A small-molecule ligand and the protein it binds are described below.
Small molecule (SMILES): CC(=O)N[C@@H]1[C@@H](O)[C@H](O)[C@@H](CO)O[C@H]1O

Binding-site contacts:
Ligand atom C2 contacts residue THR145 of chain 51.F at 4.1 Å.
Ligand atom C8 contacts residue LEU147 of chain 51.F at 3.4 Å (hydrophobic).
Ligand atom C3 contacts residue THR145 of chain 51.F at 4.1 Å.
Ligand atom N2 contacts residue ASN103 of chain 51.F at 3.8 Å.
Ligand atom C5 contacts residue ASN103 of chain 51.F at 4.0 Å.
Ligand atom C1 contacts residue ASN103 of chain 51.F at 1.7 Å.
Ligand atom C8 contacts residue VAL146 of chain 51.F at 4.5 Å (hydrophobic).
Ligand atom C2 contacts residue LEU147 of chain 51.F at 4.3 Å (hydrophobic).
Ligand atom C1 contacts residue THR145 of chain 51.F at 3.4 Å.
Ligand atom C5 contacts residue THR145 of chain 51.F at 4.0 Å.
Ligand atom O5 contacts residue ASN103 of chain 51.F at 2.6 Å (h-bond).
Ligand atom O5 contacts residue THR145 of chain 51.F at 4.0 Å.
Ligand atom C7 contacts residue LEU147 of chain 51.F at 3.1 Å (hydrophobic).
Ligand atom O7 contacts residue LEU147 of chain 51.F at 3.0 Å.
Ligand atom N2 contacts residue THR145 of chain 51.F at 4.0 Å.
Ligand atom C2 contacts residue ASN103 of chain 51.F at 3.2 Å.
Ligand atom C3 contacts residue ASN103 of chain 51.F at 4.5 Å.
Ligand atom N2 contacts residue LEU147 of chain 51.F at 3.6 Å.

Sequence of chain 51.F:
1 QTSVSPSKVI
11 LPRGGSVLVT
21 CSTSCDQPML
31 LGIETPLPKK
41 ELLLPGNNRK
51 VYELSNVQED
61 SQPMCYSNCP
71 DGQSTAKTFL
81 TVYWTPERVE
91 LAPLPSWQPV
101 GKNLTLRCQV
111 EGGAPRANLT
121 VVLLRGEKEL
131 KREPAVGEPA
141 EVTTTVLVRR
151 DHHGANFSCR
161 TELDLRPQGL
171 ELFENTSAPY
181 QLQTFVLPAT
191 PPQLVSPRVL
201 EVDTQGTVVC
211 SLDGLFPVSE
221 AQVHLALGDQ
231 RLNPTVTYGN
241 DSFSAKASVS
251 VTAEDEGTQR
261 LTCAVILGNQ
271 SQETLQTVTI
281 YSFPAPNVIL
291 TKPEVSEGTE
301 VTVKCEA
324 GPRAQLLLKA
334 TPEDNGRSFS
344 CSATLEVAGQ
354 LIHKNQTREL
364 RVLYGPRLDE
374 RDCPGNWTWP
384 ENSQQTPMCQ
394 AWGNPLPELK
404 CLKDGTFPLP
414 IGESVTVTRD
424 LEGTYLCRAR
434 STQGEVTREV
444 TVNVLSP